Binding-site contacts:
Ligand atom C3' contacts residue GLU65 of chain 3.A at 3.4 Å.
Ligand atom C8 contacts residue GLY60 of chain 3.A at 2.9 Å.
Ligand atom C5' contacts residue ARG393 of chain 3.A at 3.5 Å.
Ligand atom N6 contacts residue LEU335 of chain 3.A at 3.7 Å.
Ligand atom N6 contacts residue ILE18 of chain 3.A at 3.1 Å (h-bond).
Ligand atom O2B contacts residue GLY62 of chain 3.A at 3.6 Å.
Ligand atom C2' contacts residue GLU65 of chain 3.A at 3.6 Å.
Ligand atom C6 contacts residue ILE17 of chain 3.A at 3.6 Å (hydrophobic).
Ligand atom C8 contacts residue VAL61 of chain 3.A at 3.4 Å (hydrophobic).
Ligand atom C5 contacts residue VAL61 of chain 3.A at 3.2 Å (hydrophobic).
Ligand atom C8 contacts residue ALA392 of chain 3.A at 3.6 Å (hydrophobic).
Ligand atom C6 contacts residue VAL61 of chain 3.A at 3.6 Å (hydrophobic).
Ligand atom O2B contacts residue VAL61 of chain 3.A at 3.4 Å (h-bond).
Ligand atom O3A contacts residue ARG393 of chain 3.A at 3.1 Å (salt-bridge).
Ligand atom O1A contacts residue THR64 of chain 3.A at 3.5 Å.
Ligand atom O2A contacts residue ARG393 of chain 3.A at 3.6 Å (salt-bridge).
Ligand atom N1 contacts residue ILE17 of chain 3.A at 3.4 Å.
Ligand atom C2 contacts residue HIS16 of chain 3.A at 3.4 Å.
Ligand atom O1B contacts residue THR64 of chain 3.A at 2.7 Å (h-bond).
Ligand atom PA contacts residue ARG393 of chain 3.A at 3.8 Å.
Ligand atom N6 contacts residue ILE17 of chain 3.A at 3.4 Å.
Ligand atom O1B contacts residue LYS63 of chain 3.A at 3.4 Å (salt-bridge).
Ligand atom N1 contacts residue ILE18 of chain 3.A at 3.0 Å (h-bond).
Ligand atom C5 contacts residue ILE343 of chain 3.A at 3.7 Å (hydrophobic).
Ligand atom O1A contacts residue GLY62 of chain 3.A at 3.7 Å.
Ligand atom O3' contacts residue GLU65 of chain 3.A at 3.6 Å (salt-bridge).
Ligand atom C2 contacts residue ILE17 of chain 3.A at 3.7 Å (hydrophobic).
Ligand atom O2B contacts residue LYS63 of chain 3.A at 3.1 Å (salt-bridge).
Ligand atom C6 contacts residue ILE343 of chain 3.A at 3.5 Å (hydrophobic).
Ligand atom O3B contacts residue ARG393 of chain 3.A at 3.7 Å.
Ligand atom N6 contacts residue ILE343 of chain 3.A at 3.8 Å.
Ligand atom O3B contacts residue THR64 of chain 3.A at 3.6 Å (h-bond).
Ligand atom N7 contacts residue VAL61 of chain 3.A at 2.3 Å (h-bond).
Ligand atom O1B contacts residue GLY62 of chain 3.A at 3.8 Å.
Ligand atom N7 contacts residue GLY60 of chain 3.A at 2.9 Å (h-bond).
Ligand atom O1A contacts residue GLU65 of chain 3.A at 2.8 Å (salt-bridge).
Ligand atom N1 contacts residue ILE343 of chain 3.A at 3.7 Å.
Ligand atom O2B contacts residue GLY60 of chain 3.A at 2.9 Å (h-bond).
Ligand atom PB contacts residue THR64 of chain 3.A at 3.7 Å.
Ligand atom N6 contacts residue VAL61 of chain 3.A at 3.2 Å (h-bond).

Sequence of chain 3.A:
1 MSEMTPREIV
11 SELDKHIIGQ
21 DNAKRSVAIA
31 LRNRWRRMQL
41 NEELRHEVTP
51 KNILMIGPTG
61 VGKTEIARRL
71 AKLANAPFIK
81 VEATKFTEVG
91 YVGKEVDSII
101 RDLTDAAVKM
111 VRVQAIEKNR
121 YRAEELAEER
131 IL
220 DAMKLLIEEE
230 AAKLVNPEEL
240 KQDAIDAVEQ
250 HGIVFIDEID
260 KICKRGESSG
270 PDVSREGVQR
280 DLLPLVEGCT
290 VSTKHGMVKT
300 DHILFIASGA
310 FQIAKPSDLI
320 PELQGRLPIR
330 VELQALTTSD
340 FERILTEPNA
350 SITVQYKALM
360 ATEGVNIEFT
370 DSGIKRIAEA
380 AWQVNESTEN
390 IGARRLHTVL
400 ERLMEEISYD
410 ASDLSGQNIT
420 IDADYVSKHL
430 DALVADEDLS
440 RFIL

A protein and the small-molecule ligand that binds it are described below.
Small molecule (SMILES): Nc1ncnc2c1ncn2[C@H]1C[C@H](O)[C@@H](CO[P](=O)(O)OP(=O)(O)O)O1